The protein below binds the small molecule below.
Small molecule (SMILES): CC(=O)N[C@@H]1[C@@H](O)[C@H](O)[C@@H](CO)O[C@H]1O

Binding-site contacts:
Ligand atom C5 contacts residue ASN53 of chain 1.B at 3.6 Å.
Ligand atom C1 contacts residue ASN53 of chain 1.B at 1.4 Å.
Ligand atom N2 contacts residue LEU46 of chain 1.B at 4.3 Å.
Ligand atom O5 contacts residue ASN53 of chain 1.B at 2.3 Å (h-bond).
Ligand atom C1 contacts residue LEU46 of chain 1.B at 4.5 Å (hydrophobic).
Ligand atom C2 contacts residue ASN53 of chain 1.B at 2.4 Å.
Ligand atom C8 contacts residue LEU46 of chain 1.B at 4.1 Å (hydrophobic).
Ligand atom C7 contacts residue LEU46 of chain 1.B at 3.8 Å (hydrophobic).
Ligand atom C8 contacts residue ASN53 of chain 1.B at 4.4 Å.
Ligand atom C3 contacts residue ASN53 of chain 1.B at 3.7 Å.
Ligand atom N2 contacts residue ASN53 of chain 1.B at 3.0 Å (h-bond).
Ligand atom O7 contacts residue LEU46 of chain 1.B at 3.8 Å.
Ligand atom C4 contacts residue ASN53 of chain 1.B at 4.1 Å.
Ligand atom O7 contacts residue PRO48 of chain 1.B at 4.4 Å.
Ligand atom C7 contacts residue ASN53 of chain 1.B at 3.9 Å.
Ligand atom O7 contacts residue TRP92 of chain 1.B at 4.4 Å.

Sequence of chain 1.B:
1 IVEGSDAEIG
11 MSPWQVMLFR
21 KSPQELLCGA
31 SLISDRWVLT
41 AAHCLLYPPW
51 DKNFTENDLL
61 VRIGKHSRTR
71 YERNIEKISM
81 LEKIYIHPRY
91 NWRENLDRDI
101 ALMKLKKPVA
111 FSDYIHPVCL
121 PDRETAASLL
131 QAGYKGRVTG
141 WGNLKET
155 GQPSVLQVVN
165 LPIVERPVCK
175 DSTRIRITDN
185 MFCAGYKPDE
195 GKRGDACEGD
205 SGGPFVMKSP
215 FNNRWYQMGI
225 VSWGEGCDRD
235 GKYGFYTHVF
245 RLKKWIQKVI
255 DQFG